Sequence of chain 1.A:
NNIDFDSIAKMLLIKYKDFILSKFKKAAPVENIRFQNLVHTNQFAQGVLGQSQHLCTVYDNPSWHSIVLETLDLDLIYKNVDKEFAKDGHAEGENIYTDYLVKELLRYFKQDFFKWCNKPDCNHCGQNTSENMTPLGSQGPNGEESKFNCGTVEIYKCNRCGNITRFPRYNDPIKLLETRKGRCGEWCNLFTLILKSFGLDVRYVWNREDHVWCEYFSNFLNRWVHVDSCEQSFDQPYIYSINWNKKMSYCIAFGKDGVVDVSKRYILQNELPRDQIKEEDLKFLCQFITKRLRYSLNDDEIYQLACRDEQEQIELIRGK

Binding-site contacts:
Ligand atom C3 contacts residue GLN236 of chain 1.A at 3.7 Å.
Ligand atom O3 contacts residue GLN236 of chain 1.A at 2.6 Å (h-bond).
Ligand atom O3 contacts residue ILE239 of chain 1.A at 4.1 Å.
Ligand atom C6 contacts residue ASN243 of chain 1.A at 4.4 Å.
Ligand atom C4 contacts residue ASN243 of chain 1.A at 4.5 Å.
Ligand atom O4 contacts residue GLU231 of chain 1.A at 2.9 Å.
Ligand atom O6 contacts residue LYS110 of chain 1.A at 3.7 Å.
Ligand atom O6 contacts residue GLU231 of chain 1.A at 4.0 Å.
Ligand atom O4 contacts residue SER233 of chain 1.A at 3.1 Å (h-bond).
Ligand atom C5 contacts residue ASN243 of chain 1.A at 3.9 Å.
Ligand atom C4 contacts residue GLU231 of chain 1.A at 3.8 Å.
Ligand atom C4 contacts residue GLN232 of chain 1.A at 3.5 Å.
Ligand atom O5 contacts residue ILE239 of chain 1.A at 3.9 Å.
Ligand atom O6 contacts residue ILE239 of chain 1.A at 3.4 Å.
Ligand atom O6 contacts residue GLU231 of chain 1.A at 3.1 Å.
Ligand atom O4 contacts residue GLN232 of chain 1.A at 2.3 Å (h-bond).
Ligand atom C6 contacts residue GLU231 of chain 1.A at 3.4 Å.
Ligand atom C6 contacts residue GLN232 of chain 1.A at 4.3 Å.
Ligand atom C5 contacts residue GLN232 of chain 1.A at 3.8 Å.
Ligand atom C3 contacts residue SER233 of chain 1.A at 4.2 Å.
Ligand atom O3 contacts residue SER233 of chain 1.A at 3.9 Å.
Ligand atom C3 contacts residue GLN232 of chain 1.A at 4.1 Å.
Ligand atom C6 contacts residue ILE239 of chain 1.A at 3.4 Å (hydrophobic).
Ligand atom O4 contacts residue ASN243 of chain 1.A at 3.8 Å.
Ligand atom C6 contacts residue TRP244 of chain 1.A at 4.3 Å (hydrophobic).
Ligand atom C5 contacts residue ILE239 of chain 1.A at 3.7 Å (hydrophobic).
Ligand atom C4 contacts residue SER233 of chain 1.A at 4.2 Å.
Ligand atom C6 contacts residue GLU231 of chain 1.A at 4.3 Å.

The protein below binds the small molecule below.
Small molecule (SMILES): OC[C@H]1O[C@@](CO)(O[C@H]2O[C@H](CO)[C@@H](O)[C@H](O)[C@H]2O)[C@@H](O)[C@@H]1O